Sequence of chain 2.A:
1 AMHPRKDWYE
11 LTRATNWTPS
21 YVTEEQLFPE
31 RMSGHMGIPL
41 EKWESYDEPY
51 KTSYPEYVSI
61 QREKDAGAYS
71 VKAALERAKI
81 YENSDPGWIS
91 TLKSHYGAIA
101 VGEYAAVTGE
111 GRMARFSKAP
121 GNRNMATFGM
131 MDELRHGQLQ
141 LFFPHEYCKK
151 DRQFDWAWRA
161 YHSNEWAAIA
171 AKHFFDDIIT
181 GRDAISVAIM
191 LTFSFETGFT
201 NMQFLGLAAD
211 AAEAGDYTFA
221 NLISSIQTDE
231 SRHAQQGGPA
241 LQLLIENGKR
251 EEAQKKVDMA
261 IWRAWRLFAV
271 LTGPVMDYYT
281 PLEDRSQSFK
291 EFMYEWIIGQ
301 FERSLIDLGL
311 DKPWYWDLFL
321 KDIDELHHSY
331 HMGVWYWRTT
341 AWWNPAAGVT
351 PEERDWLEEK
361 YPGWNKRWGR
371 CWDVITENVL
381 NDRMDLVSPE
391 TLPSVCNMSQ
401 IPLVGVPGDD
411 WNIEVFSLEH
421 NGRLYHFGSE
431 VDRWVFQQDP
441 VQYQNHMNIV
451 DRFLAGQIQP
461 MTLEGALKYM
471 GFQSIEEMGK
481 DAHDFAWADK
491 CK

Binding-site contacts:
Ligand atom C6 contacts residue GLU103 of chain 2.A at 3.6 Å.
Ligand atom C1 contacts residue GLU230 of chain 2.A at 4.3 Å.
Ligand atom C1 contacts residue GLU133 of chain 2.A at 3.7 Å.
Ligand atom O1 contacts residue FE1 of chain 2.G at 2.7 Å.
Ligand atom O1 contacts residue GLU196 of chain 2.A at 2.7 Å (salt-bridge).
Ligand atom C4 contacts residue PHE195 of chain 2.A at 3.9 Å (hydrophobic).
Ligand atom O1 contacts residue HIS233 of chain 2.A at 4.1 Å.
Ligand atom BR4 contacts residue GLY102 of chain 2.A at 3.7 Å.
Ligand atom C6 contacts residue THR200 of chain 2.A at 4.2 Å.
Ligand atom O1 contacts residue GLU230 of chain 2.A at 3.0 Å (salt-bridge).
Ligand atom C2 contacts residue GLU133 of chain 2.A at 3.5 Å.
Ligand atom BR4 contacts residue PHE175 of chain 2.A at 3.1 Å.
Ligand atom C3 contacts residue ALA106 of chain 2.A at 3.7 Å (hydrophobic).
Ligand atom C5 contacts residue ILE99 of chain 2.A at 4.4 Å (hydrophobic).
Ligand atom O1 contacts residue GLU133 of chain 2.A at 3.0 Å (salt-bridge).
Ligand atom O1 contacts residue FE1 of chain 2.H at 1.9 Å.
Ligand atom C2 contacts residue FE1 of chain 2.G at 4.0 Å.
Ligand atom C6 contacts residue FE1 of chain 2.H at 4.3 Å.
Ligand atom C1 contacts residue GLU196 of chain 2.A at 3.4 Å.
Ligand atom C4 contacts residue GLY102 of chain 2.A at 4.3 Å.
Ligand atom C6 contacts residue FE1 of chain 2.G at 3.8 Å.
Ligand atom C2 contacts residue LEU191 of chain 2.A at 4.4 Å (hydrophobic).
Ligand atom C2 contacts residue ALA106 of chain 2.A at 3.6 Å (hydrophobic).
Ligand atom C3 contacts residue GLU103 of chain 2.A at 4.1 Å.
Ligand atom C2 contacts residue FE1 of chain 2.H at 3.7 Å.
Ligand atom BR4 contacts residue ILE99 of chain 2.A at 4.3 Å.
Ligand atom BR4 contacts residue PHE195 of chain 2.A at 4.3 Å.
Ligand atom O1 contacts residue GLU103 of chain 2.A at 3.7 Å.
Ligand atom C5 contacts residue GLU103 of chain 2.A at 3.9 Å.
Ligand atom C4 contacts residue GLU103 of chain 2.A at 4.2 Å.
Ligand atom C1 contacts residue FE1 of chain 2.G at 3.2 Å.
Ligand atom BR4 contacts residue GLU103 of chain 2.A at 4.0 Å.
Ligand atom C3 contacts residue GLY102 of chain 2.A at 3.9 Å.
Ligand atom C2 contacts residue GLU103 of chain 2.A at 3.8 Å.
Ligand atom C1 contacts residue FE1 of chain 2.H at 3.2 Å.
Ligand atom C3 contacts residue PHE195 of chain 2.A at 4.4 Å (hydrophobic).
Ligand atom C2 contacts residue GLU196 of chain 2.A at 3.5 Å.
Ligand atom C5 contacts residue PHE195 of chain 2.A at 3.9 Å (hydrophobic).
Ligand atom C3 contacts residue ILE179 of chain 2.A at 4.2 Å (hydrophobic).
Ligand atom C1 contacts residue GLU103 of chain 2.A at 3.4 Å.

The protein below binds the small molecule below.
Small molecule (SMILES): Oc1ccc(Br)cc1